Binding-site contacts:
Ligand atom O5 contacts residue ASN212 of chain 49.B at 2.4 Å (h-bond).
Ligand atom O7 contacts residue ASN212 of chain 49.B at 4.5 Å.
Ligand atom C4 contacts residue ASN212 of chain 49.B at 4.2 Å.
Ligand atom C1 contacts residue ILE211 of chain 49.B at 4.1 Å (hydrophobic).
Ligand atom C3 contacts residue ASN212 of chain 49.B at 3.8 Å.
Ligand atom N2 contacts residue ILE211 of chain 49.B at 4.0 Å.
Ligand atom O6 contacts residue ASN212 of chain 49.B at 4.4 Å.
Ligand atom C1 contacts residue ASN212 of chain 49.B at 1.4 Å.
Ligand atom C5 contacts residue ASN212 of chain 49.B at 3.7 Å.
Ligand atom C2 contacts residue ASN212 of chain 49.B at 2.5 Å.
Ligand atom C7 contacts residue ASN212 of chain 49.B at 3.9 Å.
Ligand atom N2 contacts residue ASN212 of chain 49.B at 2.9 Å (h-bond).

This small molecule binds to this protein.
Small molecule (SMILES): CC(=O)N[C@@H]1[C@@H](O)[C@H](O)[C@@H](CO)O[C@H]1O

Sequence of chain 49.B:
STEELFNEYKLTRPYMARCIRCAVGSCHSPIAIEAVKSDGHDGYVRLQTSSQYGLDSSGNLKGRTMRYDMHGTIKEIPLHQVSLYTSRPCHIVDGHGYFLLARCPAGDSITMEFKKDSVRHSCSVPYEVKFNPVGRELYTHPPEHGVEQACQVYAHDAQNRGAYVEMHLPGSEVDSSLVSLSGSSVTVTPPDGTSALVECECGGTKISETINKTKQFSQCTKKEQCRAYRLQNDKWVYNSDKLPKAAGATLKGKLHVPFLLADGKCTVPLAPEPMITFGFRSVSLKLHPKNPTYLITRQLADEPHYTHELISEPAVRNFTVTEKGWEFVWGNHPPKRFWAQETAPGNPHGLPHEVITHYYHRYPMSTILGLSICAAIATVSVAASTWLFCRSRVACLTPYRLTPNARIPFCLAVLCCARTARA